Sequence of chain 1.B:
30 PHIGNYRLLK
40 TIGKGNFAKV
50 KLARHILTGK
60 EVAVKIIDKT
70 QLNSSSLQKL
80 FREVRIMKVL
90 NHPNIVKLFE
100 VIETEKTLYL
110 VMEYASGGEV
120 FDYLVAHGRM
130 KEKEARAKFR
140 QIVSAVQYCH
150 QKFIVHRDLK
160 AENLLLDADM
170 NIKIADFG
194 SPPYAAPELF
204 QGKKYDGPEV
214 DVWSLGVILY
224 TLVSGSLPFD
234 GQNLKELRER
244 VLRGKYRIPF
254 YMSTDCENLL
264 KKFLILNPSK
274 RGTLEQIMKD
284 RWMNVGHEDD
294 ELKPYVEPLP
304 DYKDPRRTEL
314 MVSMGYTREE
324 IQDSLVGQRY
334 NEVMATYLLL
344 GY

Binding-site contacts:
Ligand atom C16 contacts residue VAL95 of chain 1.B at 3.8 Å (hydrophobic).
Ligand atom N5 contacts residue ALA114 of chain 1.B at 2.7 Å (h-bond).
Ligand atom C23 contacts residue LEU164 of chain 1.B at 3.8 Å (hydrophobic).
Ligand atom N contacts residue ALA114 of chain 1.B at 3.0 Å (h-bond).
Ligand atom C15 contacts residue MET111 of chain 1.B at 3.9 Å (hydrophobic).
Ligand atom N contacts residue LEU164 of chain 1.B at 3.8 Å.
Ligand atom C2 contacts residue LEU164 of chain 1.B at 3.9 Å (hydrophobic).
Ligand atom N3 contacts residue ILE41 of chain 1.B at 3.6 Å.
Ligand atom C1 contacts residue ALA114 of chain 1.B at 3.7 Å (hydrophobic).
Ligand atom C9 contacts residue GLY117 of chain 1.B at 3.6 Å.
Ligand atom N contacts residue GLU112 of chain 1.B at 4.0 Å.
Ligand atom C2 contacts residue ALA114 of chain 1.B at 3.8 Å (hydrophobic).
Ligand atom C7 contacts residue ALA114 of chain 1.B at 3.2 Å (hydrophobic).
Ligand atom C6 contacts residue ALA114 of chain 1.B at 3.3 Å (hydrophobic).
Ligand atom N contacts residue TYR113 of chain 1.B at 3.9 Å.
Ligand atom C16 contacts residue ASP175 of chain 1.B at 3.7 Å.
Ligand atom O26 contacts residue GLU118 of chain 1.B at 2.9 Å (salt-bridge).
Ligand atom C13 contacts residue VAL49 of chain 1.B at 3.7 Å (hydrophobic).
Ligand atom N12 contacts residue VAL49 of chain 1.B at 3.7 Å.
Ligand atom C8 contacts residue GLY117 of chain 1.B at 3.4 Å.
Ligand atom C7 contacts residue GLY117 of chain 1.B at 3.5 Å.
Ligand atom C19 contacts residue ILE41 of chain 1.B at 3.8 Å (hydrophobic).
Ligand atom O contacts residue LYS64 of chain 1.B at 3.4 Å.
Ligand atom C23 contacts residue GLU161 of chain 1.B at 3.6 Å.
Ligand atom C24 contacts residue GLU161 of chain 1.B at 3.7 Å.
Ligand atom C10 contacts residue GLY117 of chain 1.B at 3.9 Å.
Ligand atom C contacts residue LEU164 of chain 1.B at 4.0 Å (hydrophobic).
Ligand atom N5 contacts residue TYR113 of chain 1.B at 3.9 Å.
Ligand atom C6 contacts residue GLY117 of chain 1.B at 3.9 Å.
Ligand atom C22 contacts residue GLU118 of chain 1.B at 3.4 Å.
Ligand atom C18 contacts residue VAL49 of chain 1.B at 3.7 Å (hydrophobic).
Ligand atom C23 contacts residue GLU118 of chain 1.B at 3.1 Å.
Ligand atom C1 contacts residue LEU164 of chain 1.B at 3.8 Å (hydrophobic).
Ligand atom C2 contacts residue ILE41 of chain 1.B at 3.9 Å (hydrophobic).
Ligand atom O contacts residue VAL49 of chain 1.B at 3.6 Å.
Ligand atom O contacts residue ASP175 of chain 1.B at 3.3 Å (salt-bridge).
Ligand atom C1 contacts residue GLU112 of chain 1.B at 3.3 Å.
Ligand atom C24 contacts residue LEU164 of chain 1.B at 3.7 Å (hydrophobic).
Ligand atom C15 contacts residue ALA62 of chain 1.B at 3.6 Å (hydrophobic).
Ligand atom C11 contacts residue LEU164 of chain 1.B at 3.6 Å (hydrophobic).

The protein below binds the small molecule below.
Small molecule (SMILES): CC1(C)C(=O)N([C@H]2C=Cc3c(O)cccc32)c2nc(Nc3ccccc3)ncc21